Sequence of chain 18.B:
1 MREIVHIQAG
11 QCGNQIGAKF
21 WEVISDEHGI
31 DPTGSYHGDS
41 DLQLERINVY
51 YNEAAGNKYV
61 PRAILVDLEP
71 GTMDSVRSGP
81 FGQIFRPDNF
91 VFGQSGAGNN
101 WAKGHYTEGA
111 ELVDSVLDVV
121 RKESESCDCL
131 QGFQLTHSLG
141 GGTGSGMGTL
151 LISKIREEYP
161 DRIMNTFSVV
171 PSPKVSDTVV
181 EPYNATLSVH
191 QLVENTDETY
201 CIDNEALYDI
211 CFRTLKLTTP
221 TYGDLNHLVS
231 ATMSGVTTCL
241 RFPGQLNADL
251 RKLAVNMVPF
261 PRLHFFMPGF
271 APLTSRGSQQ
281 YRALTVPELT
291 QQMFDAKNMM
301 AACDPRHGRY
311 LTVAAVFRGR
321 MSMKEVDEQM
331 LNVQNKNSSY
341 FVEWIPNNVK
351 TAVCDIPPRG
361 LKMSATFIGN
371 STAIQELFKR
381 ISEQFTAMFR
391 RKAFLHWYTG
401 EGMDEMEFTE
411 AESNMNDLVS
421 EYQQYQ

Binding-site contacts:
Ligand atom O2 contacts residue ALA296 of chain 18.B at 3.5 Å (h-bond).
Ligand atom C4 contacts residue LYS297 of chain 18.B at 2.9 Å.
Ligand atom C2 contacts residue ARG306 of chain 18.B at 3.5 Å.
Ligand atom O8 contacts residue ASP118 of chain 20.B at 2.9 Å (salt-bridge).
Ligand atom C3 contacts residue ARG306 of chain 18.B at 3.0 Å.
Ligand atom C4 contacts residue ASP295 of chain 18.B at 3.7 Å.
Ligand atom C9 contacts residue ASP295 of chain 18.B at 3.6 Å.
Ligand atom C26 contacts residue PHE294 of chain 18.B at 3.8 Å (hydrophobic).
Ligand atom O9 contacts residue ASP295 of chain 18.B at 3.5 Å (salt-bridge).
Ligand atom C27 contacts residue PHE341 of chain 18.B at 3.5 Å (hydrophobic).
Ligand atom C7 contacts residue ASP295 of chain 18.B at 3.6 Å.
Ligand atom C23 contacts residue PHE294 of chain 18.B at 3.5 Å (hydrophobic).
Ligand atom C6 contacts residue LYS297 of chain 18.B at 2.4 Å.
Ligand atom O1 contacts residue PHE294 of chain 18.B at 3.5 Å (h-bond).
Ligand atom O1 contacts residue ASP295 of chain 18.B at 2.7 Å (salt-bridge).
Ligand atom O15 contacts residue ASP295 of chain 18.B at 3.6 Å.
Ligand atom C6 contacts residue ASP118 of chain 20.B at 3.6 Å.
Ligand atom C5 contacts residue ASP295 of chain 18.B at 3.0 Å.
Ligand atom O2 contacts residue ASP295 of chain 18.B at 1.6 Å (salt-bridge).
Ligand atom O24 contacts residue TYR310 of chain 18.B at 3.2 Å (h-bond).
Ligand atom C26 contacts residue TYR310 of chain 18.B at 3.8 Å (hydrophobic).
Ligand atom C3 contacts residue ASP295 of chain 18.B at 3.3 Å.
Ligand atom C6 contacts residue ASP295 of chain 18.B at 3.7 Å.
Ligand atom O1 contacts residue ALA296 of chain 18.B at 3.0 Å (h-bond).
Ligand atom C25 contacts residue ARG306 of chain 18.B at 3.5 Å.
Ligand atom O2 contacts residue ARG306 of chain 18.B at 3.0 Å (salt-bridge).
Ligand atom C16 contacts residue ARG306 of chain 18.B at 2.6 Å.
Ligand atom O3 contacts residue ARG306 of chain 18.B at 2.1 Å (salt-bridge).
Ligand atom O2 contacts residue LYS297 of chain 18.B at 3.5 Å (salt-bridge).
Ligand atom C17 contacts residue LYS122 of chain 20.B at 3.6 Å.
Ligand atom C7 contacts residue LYS297 of chain 18.B at 3.3 Å.
Ligand atom O7 contacts residue ASP118 of chain 20.B at 3.6 Å.
Ligand atom C2 contacts residue ASP295 of chain 18.B at 1.9 Å.
Ligand atom C24 contacts residue PHE294 of chain 18.B at 3.2 Å (hydrophobic).
Ligand atom O91 contacts residue ASP295 of chain 18.B at 2.6 Å (salt-bridge).
Ligand atom C1 contacts residue ASP295 of chain 18.B at 2.5 Å.
Ligand atom C24 contacts residue TYR310 of chain 18.B at 3.8 Å (hydrophobic).
Ligand atom C4 contacts residue ARG306 of chain 18.B at 3.2 Å.
Ligand atom O24 contacts residue PHE294 of chain 18.B at 2.5 Å (h-bond).
Ligand atom C5 contacts residue LYS297 of chain 18.B at 2.7 Å.

This small molecule binds to this protein.
Small molecule (SMILES): CC[C@H](/C=C(/C)[C@@H]1C[C@@H](OC)C[C@H](O)C(C)(C)[C@@]2(O)O[C@@H](C[C@@H](OC)[C@H](O)C(=O)O1)C[C@@H](OC)[C@H]2O)CO

Sequence of chain 20.B:
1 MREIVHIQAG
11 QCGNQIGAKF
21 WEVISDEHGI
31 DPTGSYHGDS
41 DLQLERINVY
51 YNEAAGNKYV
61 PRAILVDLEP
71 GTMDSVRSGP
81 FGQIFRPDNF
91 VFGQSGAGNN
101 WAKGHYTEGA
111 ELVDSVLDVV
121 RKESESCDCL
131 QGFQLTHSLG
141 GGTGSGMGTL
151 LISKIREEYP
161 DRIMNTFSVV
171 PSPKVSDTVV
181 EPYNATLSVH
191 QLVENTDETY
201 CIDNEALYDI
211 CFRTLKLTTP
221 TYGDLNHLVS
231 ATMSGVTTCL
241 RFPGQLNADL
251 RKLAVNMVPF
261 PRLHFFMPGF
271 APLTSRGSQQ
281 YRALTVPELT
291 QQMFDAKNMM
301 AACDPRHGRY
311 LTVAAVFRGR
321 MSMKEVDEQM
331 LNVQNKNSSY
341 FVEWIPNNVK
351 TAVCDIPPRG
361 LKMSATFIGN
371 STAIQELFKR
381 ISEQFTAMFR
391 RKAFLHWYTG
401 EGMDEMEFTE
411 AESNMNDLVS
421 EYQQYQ